This protein binds this small molecule.
Small molecule (SMILES): CC(=O)N[C@@H]1[C@@H](O)[C@H](O)[C@@H](CO)O[C@H]1O

Sequence of chain 1.A:
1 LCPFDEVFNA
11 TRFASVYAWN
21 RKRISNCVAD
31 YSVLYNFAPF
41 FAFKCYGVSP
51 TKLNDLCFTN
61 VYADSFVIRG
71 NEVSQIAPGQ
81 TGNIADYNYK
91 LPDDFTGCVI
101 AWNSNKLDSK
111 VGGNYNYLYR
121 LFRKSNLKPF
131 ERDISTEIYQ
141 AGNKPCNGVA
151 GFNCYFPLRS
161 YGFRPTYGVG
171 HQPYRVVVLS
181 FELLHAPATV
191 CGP

Binding-site contacts:
Ligand atom C8 contacts residue ASN9 of chain 1.A at 4.3 Å.
Ligand atom C5 contacts residue ASN9 of chain 1.A at 3.7 Å.
Ligand atom C6 contacts residue ASN36 of chain 1.A at 4.1 Å.
Ligand atom O6 contacts residue ASP5 of chain 1.A at 4.2 Å.
Ligand atom C6 contacts residue ASP5 of chain 1.A at 4.1 Å.
Ligand atom O6 contacts residue VAL33 of chain 1.A at 3.4 Å.
Ligand atom C7 contacts residue ASN9 of chain 1.A at 3.2 Å.
Ligand atom O5 contacts residue PHE37 of chain 1.A at 3.6 Å.
Ligand atom C3 contacts residue ASN9 of chain 1.A at 3.8 Å.
Ligand atom O6 contacts residue ASN36 of chain 1.A at 3.7 Å.
Ligand atom C6 contacts residue VAL33 of chain 1.A at 4.3 Å (hydrophobic).
Ligand atom O6 contacts residue PHE37 of chain 1.A at 4.4 Å.
Ligand atom O7 contacts residue ASN9 of chain 1.A at 3.1 Å (h-bond).
Ligand atom O5 contacts residue ASP5 of chain 1.A at 3.0 Å (salt-bridge).
Ligand atom C6 contacts residue PHE37 of chain 1.A at 3.5 Å (hydrophobic).
Ligand atom C5 contacts residue PHE37 of chain 1.A at 4.1 Å (hydrophobic).
Ligand atom O5 contacts residue ASN9 of chain 1.A at 2.4 Å (h-bond).
Ligand atom N2 contacts residue ASN9 of chain 1.A at 2.9 Å (h-bond).
Ligand atom C1 contacts residue ASP5 of chain 1.A at 3.4 Å.
Ligand atom C5 contacts residue ASP5 of chain 1.A at 4.0 Å.
Ligand atom C2 contacts residue ASN9 of chain 1.A at 2.5 Å.
Ligand atom C4 contacts residue ASN9 of chain 1.A at 4.3 Å.
Ligand atom C1 contacts residue ASN9 of chain 1.A at 1.4 Å.
Ligand atom O4 contacts residue ASN36 of chain 1.A at 4.4 Å.